Sequence of chain 1.A:
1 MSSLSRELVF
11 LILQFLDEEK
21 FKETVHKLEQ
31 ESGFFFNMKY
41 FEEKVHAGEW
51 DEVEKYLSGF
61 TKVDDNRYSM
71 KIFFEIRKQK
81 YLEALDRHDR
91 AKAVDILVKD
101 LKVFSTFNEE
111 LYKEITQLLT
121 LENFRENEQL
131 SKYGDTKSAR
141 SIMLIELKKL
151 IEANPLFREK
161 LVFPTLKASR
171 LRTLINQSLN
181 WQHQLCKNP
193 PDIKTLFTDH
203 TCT

The small molecule below binds the protein below.
Small molecule (SMILES): CC(C)C[C@H](NC(=O)CN)C(=O)N[C@@H](CCC(=O)O)C(=O)N[C@@H](CC(C)C)C(=O)N[C@@H](CO)C(=O)N[C@@H](CC(C)C)C(=O)NCC=O

Binding-site contacts:
Ligand atom CB contacts residue GLN129 of chain 1.A at 3.5 Å.
Ligand atom O contacts residue LEU111 of chain 1.A at 3.5 Å.
Ligand atom CD2 contacts residue ILE115 of chain 1.A at 3.9 Å (hydrophobic).
Ligand atom N contacts residue LEU111 of chain 1.A at 3.9 Å.
Ligand atom CD2 contacts residue TYR68 of chain 1.A at 3.4 Å (hydrophobic).
Ligand atom O contacts residue LYS71 of chain 1.A at 3.8 Å.
Ligand atom CA contacts residue PHE74 of chain 1.A at 4.0 Å (hydrophobic).
Ligand atom C contacts residue LEU111 of chain 1.A at 3.5 Å (hydrophobic).
Ligand atom CD1 contacts residue PHE74 of chain 1.A at 4.0 Å (hydrophobic).
Ligand atom CD1 contacts residue GLN129 of chain 1.A at 3.8 Å.
Ligand atom N contacts residue LEU111 of chain 1.A at 3.6 Å.
Ligand atom C contacts residue LEU111 of chain 1.A at 4.0 Å (hydrophobic).
Ligand atom O contacts residue LYS78 of chain 1.A at 3.2 Å (salt-bridge).
Ligand atom CD1 contacts residue GLU114 of chain 1.A at 3.4 Å.
Ligand atom O contacts residue LYS78 of chain 1.A at 3.6 Å.
Ligand atom CD2 contacts residue LYS71 of chain 1.A at 3.6 Å.
Ligand atom N contacts residue PHE74 of chain 1.A at 3.7 Å.
Ligand atom CD2 contacts residue ARG67 of chain 1.A at 4.1 Å.
Ligand atom CB contacts residue LEU111 of chain 1.A at 3.8 Å (hydrophobic).
Ligand atom CD2 contacts residue PHE74 of chain 1.A at 3.7 Å (hydrophobic).
Ligand atom CD1 contacts residue ASN127 of chain 1.A at 3.7 Å.
Ligand atom CA contacts residue LYS71 of chain 1.A at 3.9 Å.
Ligand atom CD2 contacts residue LEU118 of chain 1.A at 4.1 Å (hydrophobic).
Ligand atom CB contacts residue PHE74 of chain 1.A at 3.7 Å (hydrophobic).
Ligand atom CA contacts residue LEU111 of chain 1.A at 3.7 Å (hydrophobic).
Ligand atom CG contacts residue TYR68 of chain 1.A at 4.0 Å (hydrophobic).
Ligand atom O contacts residue LYS71 of chain 1.A at 3.7 Å.
Ligand atom O contacts residue PHE74 of chain 1.A at 3.5 Å.
Ligand atom N contacts residue GLN129 of chain 1.A at 4.1 Å.
Ligand atom C contacts residue ARG67 of chain 1.A at 3.9 Å.
Ligand atom CD1 contacts residue ASN108 of chain 1.A at 3.9 Å.
Ligand atom C contacts residue LYS78 of chain 1.A at 4.1 Å.
Ligand atom N contacts residue ARG67 of chain 1.A at 4.1 Å.
Ligand atom C contacts residue LEU130 of chain 1.A at 4.1 Å (hydrophobic).
Ligand atom O contacts residue LEU130 of chain 1.A at 3.3 Å.
Ligand atom CD1 contacts residue PHE104 of chain 1.A at 3.5 Å (hydrophobic).
Ligand atom C contacts residue LYS71 of chain 1.A at 4.0 Å.
Ligand atom O contacts residue ARG67 of chain 1.A at 4.1 Å.
Ligand atom CB contacts residue ARG67 of chain 1.A at 3.7 Å.
Ligand atom CG contacts residue GLU114 of chain 1.A at 3.9 Å.